Sequence of chain 1.D:
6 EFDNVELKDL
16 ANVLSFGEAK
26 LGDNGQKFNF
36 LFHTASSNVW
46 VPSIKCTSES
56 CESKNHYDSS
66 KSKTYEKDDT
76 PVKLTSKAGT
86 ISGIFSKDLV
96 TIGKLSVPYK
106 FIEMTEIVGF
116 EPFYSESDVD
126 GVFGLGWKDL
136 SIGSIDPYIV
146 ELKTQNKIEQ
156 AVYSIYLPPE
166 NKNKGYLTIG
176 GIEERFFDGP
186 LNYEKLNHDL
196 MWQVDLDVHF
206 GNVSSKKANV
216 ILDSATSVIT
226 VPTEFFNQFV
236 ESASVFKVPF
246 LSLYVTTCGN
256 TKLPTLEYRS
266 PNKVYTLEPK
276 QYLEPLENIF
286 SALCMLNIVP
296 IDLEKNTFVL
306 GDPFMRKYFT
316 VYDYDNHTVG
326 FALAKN

This small molecule binds to this protein.
Small molecule (SMILES): Cc1cccc(C)c1OCC(=O)N[C@@H](Cc1ccccc1)[C@H](O)C(=O)N1CSC(C)(C)[C@H]1C(=O)N[C@H]1c2ccccc2C[C@H]1O

Binding-site contacts:
Ligand atom C39 contacts residue PHE118 of chain 1.D at 4.2 Å (hydrophobic).
Ligand atom C27 contacts residue SER41 of chain 1.D at 3.9 Å.
Ligand atom C34 contacts residue VAL18 of chain 1.D at 3.2 Å (hydrophobic).
Ligand atom O40 contacts residue LEU79 of chain 1.D at 3.3 Å.
Ligand atom C38 contacts residue VAL18 of chain 1.D at 3.6 Å (hydrophobic).
Ligand atom C38 contacts residue PHE118 of chain 1.D at 3.6 Å (hydrophobic).
Ligand atom C41 contacts residue TRP45 of chain 1.D at 3.8 Å (hydrophobic).
Ligand atom C43 contacts residue TRP45 of chain 1.D at 3.6 Å (hydrophobic).
Ligand atom C38 contacts residue ALA16 of chain 1.D at 4.1 Å (hydrophobic).
Ligand atom C41 contacts residue VAL127 of chain 1.D at 4.1 Å (hydrophobic).
Ligand atom C40 contacts residue ILE86 of chain 1.D at 4.0 Å (hydrophobic).
Ligand atom C34 contacts residue ALA220 of chain 1.D at 3.9 Å (hydrophobic).
Ligand atom O20 contacts residue SER81 of chain 1.D at 4.2 Å.
Ligand atom C52 contacts residue ALA220 of chain 1.D at 4.0 Å (hydrophobic).
Ligand atom C40 contacts residue ILE112 of chain 1.D at 4.0 Å (hydrophobic).
Ligand atom C41 contacts residue MET109 of chain 1.D at 3.9 Å (hydrophobic).
Ligand atom C42 contacts residue ILE86 of chain 1.D at 4.0 Å (hydrophobic).
Ligand atom C41 contacts residue ILE86 of chain 1.D at 3.6 Å (hydrophobic).
Ligand atom C40 contacts residue TYR119 of chain 1.D at 4.1 Å (hydrophobic).
Ligand atom C42 contacts residue VAL127 of chain 1.D at 3.9 Å (hydrophobic).
Ligand atom C25 contacts residue SER41 of chain 1.D at 3.7 Å.
Ligand atom C26 contacts residue TRP45 of chain 1.D at 4.0 Å (hydrophobic).
Ligand atom C24 contacts residue SER41 of chain 1.D at 4.0 Å.
Ligand atom C34 contacts residue PHE118 of chain 1.D at 3.9 Å (hydrophobic).
Ligand atom C44 contacts residue PHE115 of chain 1.D at 3.6 Å (hydrophobic).
Ligand atom C33 contacts residue ALA220 of chain 1.D at 3.3 Å (hydrophobic).
Ligand atom C43 contacts residue VAL127 of chain 1.D at 4.0 Å (hydrophobic).
Ligand atom C40 contacts residue MET109 of chain 1.D at 3.5 Å (hydrophobic).
Ligand atom O40 contacts residue PHE115 of chain 1.D at 3.8 Å.
Ligand atom C44 contacts residue TYR119 of chain 1.D at 4.1 Å (hydrophobic).
Ligand atom C36 contacts residue PHE118 of chain 1.D at 3.9 Å (hydrophobic).
Ligand atom O30 contacts residue PHE118 of chain 1.D at 3.9 Å.
Ligand atom C26 contacts residue SER41 of chain 1.D at 3.6 Å.
Ligand atom C32 contacts residue ALA220 of chain 1.D at 4.1 Å (hydrophobic).
Ligand atom C48 contacts residue PHE115 of chain 1.D at 3.8 Å (hydrophobic).
Ligand atom C45 contacts residue VAL127 of chain 1.D at 4.2 Å (hydrophobic).
Ligand atom C49 contacts residue PHE115 of chain 1.D at 3.4 Å (hydrophobic).
Ligand atom C37 contacts residue PHE118 of chain 1.D at 3.5 Å (hydrophobic).
Ligand atom C47 contacts residue ILE112 of chain 1.D at 3.6 Å (hydrophobic).
Ligand atom C47 contacts residue TYR119 of chain 1.D at 3.5 Å (hydrophobic).